Binding-site contacts:
Ligand atom O7 contacts residue ARG125 of chain 1.B at 4.3 Å.
Ligand atom O3 contacts residue NAG1 of chain 1.P at 4.0 Å.
Ligand atom O5 contacts residue ASN152 of chain 1.B at 3.3 Å (h-bond).
Ligand atom C8 contacts residue ARG125 of chain 1.B at 4.1 Å.
Ligand atom N2 contacts residue ASN152 of chain 1.B at 3.2 Å (h-bond).
Ligand atom O7 contacts residue LYS169 of chain 1.B at 3.1 Å (salt-bridge).
Ligand atom C4 contacts residue NAG1 of chain 1.P at 3.5 Å.
Ligand atom C7 contacts residue ASN152 of chain 1.B at 3.5 Å.
Ligand atom C7 contacts residue ILE151 of chain 1.B at 4.0 Å (hydrophobic).
Ligand atom C6 contacts residue NAG1 of chain 1.P at 4.0 Å.
Ligand atom C5 contacts residue NAG1 of chain 1.P at 4.4 Å.
Ligand atom C2 contacts residue ASN152 of chain 1.B at 3.1 Å.
Ligand atom C7 contacts residue LYS169 of chain 1.B at 4.1 Å.
Ligand atom O4 contacts residue NAG1 of chain 1.P at 2.6 Å.
Ligand atom C1 contacts residue ASN152 of chain 1.B at 2.3 Å.
Ligand atom C3 contacts residue NAG1 of chain 1.P at 4.4 Å.
Ligand atom C8 contacts residue ILE151 of chain 1.B at 3.3 Å (hydrophobic).
Ligand atom O7 contacts residue ASN152 of chain 1.B at 3.7 Å.
Ligand atom C8 contacts residue ASN152 of chain 1.B at 4.3 Å.
Ligand atom N2 contacts residue ILE151 of chain 1.B at 4.2 Å.

This small molecule binds to this protein.
Small molecule (SMILES): CC(=O)N[C@@H]1[C@@H](O)[C@H](O)[C@@H](CO)O[C@H]1O

Sequence of chain 1.B:
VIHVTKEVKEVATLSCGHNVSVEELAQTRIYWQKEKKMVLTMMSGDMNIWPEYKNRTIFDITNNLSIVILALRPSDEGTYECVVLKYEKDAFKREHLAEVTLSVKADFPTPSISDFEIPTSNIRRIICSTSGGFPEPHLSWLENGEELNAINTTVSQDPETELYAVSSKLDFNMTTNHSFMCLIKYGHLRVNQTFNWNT